Binding-site contacts:
Ligand atom C2 contacts residue ASN622 of chain 1.C at 2.5 Å.
Ligand atom C3 contacts residue ASN622 of chain 1.C at 3.9 Å.
Ligand atom C5 contacts residue ASN622 of chain 1.C at 3.8 Å.
Ligand atom O7 contacts residue ASN622 of chain 1.C at 4.0 Å.
Ligand atom N2 contacts residue ASN622 of chain 1.C at 2.9 Å (h-bond).
Ligand atom C7 contacts residue ASN622 of chain 1.C at 3.7 Å.
Ligand atom C1 contacts residue ASN622 of chain 1.C at 1.5 Å.
Ligand atom O5 contacts residue ASN622 of chain 1.C at 2.5 Å (h-bond).
Ligand atom C4 contacts residue ASN622 of chain 1.C at 4.3 Å.

A small-molecule ligand and the protein it binds are described below.
Small molecule (SMILES): CC(=O)N[C@@H]1[C@@H](O)[C@H](O)[C@@H](CO)O[C@H]1O

Sequence of chain 1.C:
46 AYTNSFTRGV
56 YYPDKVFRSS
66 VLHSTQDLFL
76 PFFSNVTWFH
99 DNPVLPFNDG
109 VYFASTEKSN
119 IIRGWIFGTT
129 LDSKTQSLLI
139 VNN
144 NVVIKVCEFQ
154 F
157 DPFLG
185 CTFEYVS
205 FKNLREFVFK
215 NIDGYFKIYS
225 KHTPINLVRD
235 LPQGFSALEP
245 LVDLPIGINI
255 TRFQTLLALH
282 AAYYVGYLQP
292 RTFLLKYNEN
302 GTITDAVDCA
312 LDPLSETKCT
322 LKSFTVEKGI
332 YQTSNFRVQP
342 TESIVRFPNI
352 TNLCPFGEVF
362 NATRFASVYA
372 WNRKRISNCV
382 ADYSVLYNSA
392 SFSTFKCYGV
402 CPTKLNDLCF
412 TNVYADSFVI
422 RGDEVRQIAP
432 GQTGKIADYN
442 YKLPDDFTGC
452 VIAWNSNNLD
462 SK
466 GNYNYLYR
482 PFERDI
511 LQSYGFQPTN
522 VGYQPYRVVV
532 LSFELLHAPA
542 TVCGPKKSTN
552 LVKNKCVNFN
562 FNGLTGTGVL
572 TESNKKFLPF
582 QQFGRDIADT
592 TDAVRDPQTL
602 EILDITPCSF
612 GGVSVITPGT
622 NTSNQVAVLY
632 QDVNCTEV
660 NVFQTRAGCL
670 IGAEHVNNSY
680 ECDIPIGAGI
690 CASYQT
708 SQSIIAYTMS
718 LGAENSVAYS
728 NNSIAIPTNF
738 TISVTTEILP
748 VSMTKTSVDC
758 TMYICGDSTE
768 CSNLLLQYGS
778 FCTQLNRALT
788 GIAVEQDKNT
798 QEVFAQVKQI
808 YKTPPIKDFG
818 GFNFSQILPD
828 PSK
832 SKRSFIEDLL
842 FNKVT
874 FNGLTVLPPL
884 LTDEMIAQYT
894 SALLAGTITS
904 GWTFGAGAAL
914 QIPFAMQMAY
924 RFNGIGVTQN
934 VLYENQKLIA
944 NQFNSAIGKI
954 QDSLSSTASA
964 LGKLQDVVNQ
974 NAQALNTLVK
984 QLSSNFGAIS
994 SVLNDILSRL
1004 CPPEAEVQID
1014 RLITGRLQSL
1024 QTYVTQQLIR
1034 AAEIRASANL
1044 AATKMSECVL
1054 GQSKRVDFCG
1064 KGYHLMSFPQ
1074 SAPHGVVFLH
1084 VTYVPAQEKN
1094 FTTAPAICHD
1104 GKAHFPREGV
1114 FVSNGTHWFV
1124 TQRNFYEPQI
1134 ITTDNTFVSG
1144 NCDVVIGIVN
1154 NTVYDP